Binding-site contacts:
Ligand atom O5' contacts residue GLY46 of chain 1.G at 3.2 Å (h-bond).
Ligand atom N3 contacts residue GLY240 of chain 1.G at 3.8 Å.
Ligand atom PA contacts residue GLY46 of chain 1.G at 3.9 Å.
Ligand atom O1A contacts residue LYS47 of chain 1.G at 3.6 Å (salt-bridge).
Ligand atom O2G contacts residue SER44 of chain 1.G at 3.3 Å (h-bond).
Ligand atom O2A contacts residue THR48 of chain 1.G at 3.7 Å.
Ligand atom O2B contacts residue THR48 of chain 1.G at 3.6 Å (h-bond).
Ligand atom O1B contacts residue LYS47 of chain 1.G at 3.4 Å.
Ligand atom C1' contacts residue TYR78 of chain 1.G at 3.6 Å (hydrophobic).
Ligand atom C5' contacts residue SER44 of chain 1.G at 3.9 Å.
Ligand atom O2B contacts residue LYS47 of chain 1.G at 3.2 Å (salt-bridge).
Ligand atom O3A contacts residue GLY46 of chain 1.G at 3.7 Å.
Ligand atom O4' contacts residue THR49 of chain 1.G at 3.5 Å (h-bond).
Ligand atom PB contacts residue THR48 of chain 1.G at 3.9 Å.
Ligand atom O1A contacts residue THR49 of chain 1.G at 2.7 Å (h-bond).
Ligand atom N6 contacts residue ASP75 of chain 1.G at 3.2 Å (salt-bridge).
Ligand atom O2G contacts residue GLU43 of chain 1.G at 3.0 Å (salt-bridge).
Ligand atom PA contacts residue THR48 of chain 1.G at 3.6 Å.
Ligand atom C8 contacts residue TYR78 of chain 1.G at 3.5 Å (hydrophobic).
Ligand atom O1A contacts residue GLY46 of chain 1.G at 3.2 Å.
Ligand atom C2 contacts residue GLY240 of chain 1.G at 3.7 Å.
Ligand atom O3A contacts residue THR48 of chain 1.G at 2.8 Å (h-bond).
Ligand atom O1A contacts residue THR48 of chain 1.G at 3.3 Å (h-bond).
Ligand atom O1B contacts residue GLU43 of chain 1.G at 3.4 Å.
Ligand atom N7 contacts residue TYR78 of chain 1.G at 3.6 Å.
Ligand atom O5' contacts residue SER45 of chain 1.G at 3.7 Å.
Ligand atom O3A contacts residue LYS47 of chain 1.G at 3.1 Å (salt-bridge).
Ligand atom O1B contacts residue SER44 of chain 1.G at 2.5 Å (h-bond).
Ligand atom N3 contacts residue TYR239 of chain 1.G at 3.8 Å.
Ligand atom C5' contacts residue GLY46 of chain 1.G at 3.2 Å.
Ligand atom O4' contacts residue TYR78 of chain 1.G at 3.8 Å.
Ligand atom N9 contacts residue TYR78 of chain 1.G at 3.7 Å.
Ligand atom O5' contacts residue SER44 of chain 1.G at 3.5 Å.
Ligand atom PB contacts residue SER44 of chain 1.G at 3.8 Å.
Ligand atom O2' contacts residue TYR239 of chain 1.G at 3.3 Å.
Ligand atom O1G contacts residue LYS47 of chain 1.G at 3.9 Å.
Ligand atom O2' contacts residue SER215 of chain 1.G at 3.7 Å.
Ligand atom O1B contacts residue SER45 of chain 1.G at 3.3 Å (h-bond).
Ligand atom PB contacts residue LYS47 of chain 1.G at 3.7 Å.
Ligand atom C4 contacts residue TYR78 of chain 1.G at 3.9 Å (hydrophobic).

Sequence of chain 1.G:
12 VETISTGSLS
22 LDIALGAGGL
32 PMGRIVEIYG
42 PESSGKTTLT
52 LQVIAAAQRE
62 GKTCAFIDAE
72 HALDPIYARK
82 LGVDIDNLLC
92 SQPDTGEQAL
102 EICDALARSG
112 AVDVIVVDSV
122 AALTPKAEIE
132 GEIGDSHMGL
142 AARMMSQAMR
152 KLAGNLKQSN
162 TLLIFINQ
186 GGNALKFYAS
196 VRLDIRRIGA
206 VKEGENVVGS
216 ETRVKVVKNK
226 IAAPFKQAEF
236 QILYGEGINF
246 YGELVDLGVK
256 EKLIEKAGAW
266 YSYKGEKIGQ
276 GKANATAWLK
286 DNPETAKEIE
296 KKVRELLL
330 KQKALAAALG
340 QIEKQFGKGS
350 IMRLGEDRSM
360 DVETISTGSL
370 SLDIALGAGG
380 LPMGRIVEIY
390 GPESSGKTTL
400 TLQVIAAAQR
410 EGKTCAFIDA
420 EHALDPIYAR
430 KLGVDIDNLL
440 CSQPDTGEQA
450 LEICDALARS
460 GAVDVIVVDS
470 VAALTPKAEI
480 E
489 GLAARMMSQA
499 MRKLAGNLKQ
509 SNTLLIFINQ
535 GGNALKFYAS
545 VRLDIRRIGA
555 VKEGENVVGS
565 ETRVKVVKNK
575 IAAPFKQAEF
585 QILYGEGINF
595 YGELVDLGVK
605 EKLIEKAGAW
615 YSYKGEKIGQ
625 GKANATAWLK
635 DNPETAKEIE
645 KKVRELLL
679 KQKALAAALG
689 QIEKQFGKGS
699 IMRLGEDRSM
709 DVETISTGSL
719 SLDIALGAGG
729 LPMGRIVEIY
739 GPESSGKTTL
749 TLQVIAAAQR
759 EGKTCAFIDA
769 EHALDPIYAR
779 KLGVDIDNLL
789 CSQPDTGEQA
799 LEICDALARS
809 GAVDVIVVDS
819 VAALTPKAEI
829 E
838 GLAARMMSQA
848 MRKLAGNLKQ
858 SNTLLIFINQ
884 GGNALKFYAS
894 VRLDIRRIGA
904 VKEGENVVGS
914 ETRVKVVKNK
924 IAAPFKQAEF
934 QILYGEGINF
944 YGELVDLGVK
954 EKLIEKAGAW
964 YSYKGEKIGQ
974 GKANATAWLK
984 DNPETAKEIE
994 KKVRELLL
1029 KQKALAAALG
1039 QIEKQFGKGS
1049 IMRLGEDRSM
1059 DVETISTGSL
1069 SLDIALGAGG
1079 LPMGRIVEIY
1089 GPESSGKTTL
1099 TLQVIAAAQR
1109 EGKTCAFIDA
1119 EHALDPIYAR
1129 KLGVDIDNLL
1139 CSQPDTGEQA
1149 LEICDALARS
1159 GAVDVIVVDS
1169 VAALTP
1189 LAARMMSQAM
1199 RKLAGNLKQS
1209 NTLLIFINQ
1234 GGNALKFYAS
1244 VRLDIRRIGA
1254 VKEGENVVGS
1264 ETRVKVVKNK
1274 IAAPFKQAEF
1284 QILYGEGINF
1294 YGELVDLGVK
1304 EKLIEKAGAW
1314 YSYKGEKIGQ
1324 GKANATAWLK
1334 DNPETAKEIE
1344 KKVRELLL

The small molecule below binds the protein below.
Small molecule (SMILES): Nc1ncnc2c1ncn2[C@@H]1O[C@H](CO[P](=O)(O)O[P](=O)(O)NP(=O)(O)O)[C@@H](O)[C@H]1O